This protein binds this small molecule.
Small molecule (SMILES): CC(=O)N[C@H]1[C@H](O[C@H]2[C@H](O)[C@@H](NC(C)=O)CO[C@@H]2CO)O[C@H](CO)[C@@H](O)[C@@H]1O

Sequence of chain 11.A:
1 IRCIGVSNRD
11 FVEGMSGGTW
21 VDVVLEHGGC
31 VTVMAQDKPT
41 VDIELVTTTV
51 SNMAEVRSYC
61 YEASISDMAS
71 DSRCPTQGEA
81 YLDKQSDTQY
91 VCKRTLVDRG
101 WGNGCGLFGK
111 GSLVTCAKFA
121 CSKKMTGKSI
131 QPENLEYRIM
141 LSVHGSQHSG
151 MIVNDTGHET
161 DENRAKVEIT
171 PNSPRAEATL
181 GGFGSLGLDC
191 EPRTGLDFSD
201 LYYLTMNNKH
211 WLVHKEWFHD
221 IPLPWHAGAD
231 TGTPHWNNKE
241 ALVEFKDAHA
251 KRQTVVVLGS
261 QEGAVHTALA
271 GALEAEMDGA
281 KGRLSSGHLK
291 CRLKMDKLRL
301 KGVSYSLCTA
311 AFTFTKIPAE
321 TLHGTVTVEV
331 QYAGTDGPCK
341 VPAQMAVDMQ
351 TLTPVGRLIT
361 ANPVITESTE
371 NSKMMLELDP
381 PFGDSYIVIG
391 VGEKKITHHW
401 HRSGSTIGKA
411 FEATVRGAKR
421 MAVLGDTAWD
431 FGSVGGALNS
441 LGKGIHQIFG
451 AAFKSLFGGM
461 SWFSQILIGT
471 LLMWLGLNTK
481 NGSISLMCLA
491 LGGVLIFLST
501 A

Binding-site contacts:
Ligand atom C3 contacts residue ASN154 of chain 11.A at 4.3 Å.
Ligand atom O7 contacts residue ASN154 of chain 11.A at 1.3 Å (h-bond).
Ligand atom C6 contacts residue THR156 of chain 11.A at 4.2 Å.
Ligand atom C7 contacts residue ASN154 of chain 11.A at 1.9 Å.
Ligand atom O5 contacts residue ASN154 of chain 11.A at 3.7 Å.
Ligand atom C2 contacts residue ASN154 of chain 11.A at 2.9 Å.
Ligand atom O7 contacts residue VAL153 of chain 11.A at 2.8 Å (h-bond).
Ligand atom C1 contacts residue ASN154 of chain 11.A at 2.6 Å.
Ligand atom N2 contacts residue ASN154 of chain 11.A at 2.2 Å (h-bond).
Ligand atom C7 contacts residue GLY150 of chain 11.A at 4.5 Å.
Ligand atom O5 contacts residue THR156 of chain 11.A at 3.9 Å.
Ligand atom C7 contacts residue VAL153 of chain 11.A at 4.0 Å (hydrophobic).
Ligand atom C8 contacts residue GLY150 of chain 11.A at 4.3 Å.
Ligand atom C8 contacts residue ASN154 of chain 11.A at 3.4 Å.
Ligand atom C1 contacts residue THR156 of chain 11.A at 4.1 Å.
Ligand atom O7 contacts residue THR156 of chain 11.A at 4.2 Å.
Ligand atom C5 contacts residue THR156 of chain 11.A at 3.7 Å.
Ligand atom O7 contacts residue GLY150 of chain 11.A at 4.2 Å.